Sequence of chain 1.C:
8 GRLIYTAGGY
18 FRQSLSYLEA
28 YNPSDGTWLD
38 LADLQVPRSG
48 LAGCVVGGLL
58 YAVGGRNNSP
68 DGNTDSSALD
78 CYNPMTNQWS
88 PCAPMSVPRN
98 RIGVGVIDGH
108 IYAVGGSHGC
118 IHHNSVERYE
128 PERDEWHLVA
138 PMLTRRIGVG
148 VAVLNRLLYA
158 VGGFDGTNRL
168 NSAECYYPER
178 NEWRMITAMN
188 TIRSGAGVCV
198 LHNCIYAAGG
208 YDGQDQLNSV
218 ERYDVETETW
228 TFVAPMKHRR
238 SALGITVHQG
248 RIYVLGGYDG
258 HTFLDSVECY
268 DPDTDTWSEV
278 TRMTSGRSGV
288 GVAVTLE

Binding-site contacts:
Ligand atom C22 contacts residue ALA239 of chain 1.C at 3.9 Å (hydrophobic).
Ligand atom C10 contacts residue SER46 of chain 1.C at 3.9 Å.
Ligand atom C30 contacts residue TYR255 of chain 1.C at 3.6 Å (hydrophobic).
Ligand atom C25 contacts residue ALA239 of chain 1.C at 3.5 Å (hydrophobic).
Ligand atom C16 contacts residue GLY47 of chain 1.C at 3.6 Å.
Ligand atom C8 contacts residue TYR17 of chain 1.C at 3.8 Å (hydrophobic).
Ligand atom C31 contacts residue TYR255 of chain 1.C at 3.8 Å (hydrophobic).
Ligand atom C19 contacts residue ALA239 of chain 1.C at 3.8 Å (hydrophobic).
Ligand atom C33 contacts residue TYR255 of chain 1.C at 3.6 Å (hydrophobic).
Ligand atom C2 contacts residue ASN97 of chain 1.C at 3.6 Å.
Ligand atom C27 contacts residue TYR255 of chain 1.C at 3.7 Å (hydrophobic).
Ligand atom C16 contacts residue GLY286 of chain 1.C at 3.9 Å.
Ligand atom O1 contacts residue ASN97 of chain 1.C at 2.9 Å (h-bond).
Ligand atom N26 contacts residue TYR255 of chain 1.C at 4.0 Å.
Ligand atom O35 contacts residue TYR255 of chain 1.C at 4.0 Å.
Ligand atom C9 contacts residue TYR17 of chain 1.C at 3.6 Å (hydrophobic).
Ligand atom C21 contacts residue ARG98 of chain 1.C at 3.7 Å.
Ligand atom C32 contacts residue PHE260 of chain 1.C at 3.8 Å (hydrophobic).
Ligand atom C7 contacts residue ASN65 of chain 1.C at 3.7 Å.
Ligand atom O3 contacts residue ASN97 of chain 1.C at 3.5 Å (h-bond).
Ligand atom C2 contacts residue ARG63 of chain 1.C at 3.8 Å.
Ligand atom O3 contacts residue ARG98 of chain 1.C at 3.6 Å.
Ligand atom C17 contacts residue ALA239 of chain 1.C at 3.6 Å (hydrophobic).
Ligand atom C22 contacts residue ARG98 of chain 1.C at 3.4 Å.
Ligand atom C18 contacts residue ALA239 of chain 1.C at 3.6 Å (hydrophobic).
Ligand atom C34 contacts residue SER285 of chain 1.C at 3.7 Å.
Ligand atom C21 contacts residue GLY145 of chain 1.C at 3.9 Å.
Ligand atom C19 contacts residue ARG98 of chain 1.C at 4.0 Å.
Ligand atom O13 contacts residue ARG98 of chain 1.C at 3.6 Å (salt-bridge).
Ligand atom O1 contacts residue ARG63 of chain 1.C at 3.8 Å.
Ligand atom O35 contacts residue SER285 of chain 1.C at 2.5 Å (h-bond).
Ligand atom O1 contacts residue ARG98 of chain 1.C at 3.9 Å.
Ligand atom C29 contacts residue TYR255 of chain 1.C at 3.4 Å (hydrophobic).
Ligand atom C17 contacts residue ARG98 of chain 1.C at 3.6 Å.
Ligand atom C20 contacts residue GLY192 of chain 1.C at 3.6 Å.
Ligand atom O35 contacts residue PHE260 of chain 1.C at 3.9 Å.
Ligand atom C18 contacts residue ARG98 of chain 1.C at 3.8 Å.
Ligand atom C28 contacts residue TYR255 of chain 1.C at 3.5 Å (hydrophobic).
Ligand atom C27 contacts residue ACT1 of chain 1.H at 3.6 Å.
Ligand atom C34 contacts residue TYR255 of chain 1.C at 3.9 Å (hydrophobic).

This small molecule binds to this protein.
Small molecule (SMILES): O=C(O)[C@H]1CCCC[C@H]1C(=O)N1CCc2ccccc2[C@H]1CN1Cc2ccccc2C1=O